A small-molecule ligand and the protein it binds are described below.
Small molecule (SMILES): CC(=O)N[C@H]1[C@H](O[C@H]2[C@H](O)[C@@H](NC(C)=O)CO[C@@H]2CO)O[C@H](CO)[C@@H](O)[C@@H]1O

Sequence of chain 1.B:
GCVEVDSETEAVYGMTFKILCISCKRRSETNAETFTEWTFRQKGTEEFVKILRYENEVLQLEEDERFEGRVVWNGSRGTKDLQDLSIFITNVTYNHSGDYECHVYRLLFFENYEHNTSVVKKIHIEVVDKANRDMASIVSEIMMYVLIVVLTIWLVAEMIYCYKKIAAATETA

Binding-site contacts:
Ligand atom C8 contacts residue LEU126 of chain 1.B at 4.0 Å (hydrophobic).
Ligand atom O7 contacts residue ASN135 of chain 1.B at 3.5 Å (h-bond).
Ligand atom O7 contacts residue PHE54 of chain 1.B at 3.5 Å.
Ligand atom C5 contacts residue TYR124 of chain 1.B at 4.4 Å (hydrophobic).
Ligand atom C4 contacts residue ASN135 of chain 1.B at 4.2 Å.
Ligand atom C2 contacts residue ASN135 of chain 1.B at 2.4 Å.
Ligand atom O5 contacts residue ASN135 of chain 1.B at 2.4 Å (h-bond).
Ligand atom C7 contacts residue ASN135 of chain 1.B at 3.4 Å.
Ligand atom C7 contacts residue PHE54 of chain 1.B at 4.3 Å (hydrophobic).
Ligand atom C3 contacts residue ASN135 of chain 1.B at 3.8 Å.
Ligand atom C8 contacts residue GLU56 of chain 1.B at 4.1 Å.
Ligand atom C1 contacts residue ASN135 of chain 1.B at 1.4 Å.
Ligand atom O7 contacts residue ARG72 of chain 1.B at 3.7 Å.
Ligand atom C8 contacts residue TYR124 of chain 1.B at 3.5 Å (hydrophobic).
Ligand atom C8 contacts residue PHE54 of chain 1.B at 4.5 Å (hydrophobic).
Ligand atom C6 contacts residue TYR124 of chain 1.B at 3.8 Å (hydrophobic).
Ligand atom C5 contacts residue ASN135 of chain 1.B at 3.7 Å.
Ligand atom N2 contacts residue ASN135 of chain 1.B at 2.9 Å (h-bond).